A protein and the small-molecule ligand that binds it are described below.
Small molecule (SMILES): Nc1ncnc2c1ncn2[C@H]1C[C@H](O)[C@@H](CO[P](=O)(O)O[P](=O)(O)OP(=O)(O)O)O1

Binding-site contacts:
Ligand atom O3G contacts residue ARG267 of chain 1.G at 3.4 Å (salt-bridge).
Ligand atom N6 contacts residue TYR123 of chain 1.G at 3.5 Å (h-bond).
Ligand atom O3A contacts residue LYS157 of chain 1.G at 3.3 Å (salt-bridge).
Ligand atom O3' contacts residue ARG322 of chain 1.G at 2.9 Å (salt-bridge).
Ligand atom C5' contacts residue TRP159 of chain 1.G at 3.1 Å (hydrophobic).
Ligand atom C4 contacts residue PRO321 of chain 1.G at 3.6 Å (hydrophobic).
Ligand atom N6 contacts residue ASN124 of chain 1.G at 2.8 Å (h-bond).
Ligand atom O1G contacts residue ARG267 of chain 1.G at 2.7 Å.
Ligand atom O2A contacts residue THR158 of chain 1.G at 3.1 Å (h-bond).
Ligand atom PA contacts residue GLY156 of chain 1.G at 3.4 Å.
Ligand atom O1B contacts residue THR158 of chain 1.G at 3.4 Å (h-bond).
Ligand atom C8 contacts residue TYR304 of chain 1.G at 2.6 Å (hydrophobic).
Ligand atom O3A contacts residue GLY156 of chain 1.G at 2.6 Å (h-bond).
Ligand atom PG contacts residue ARG267 of chain 1.G at 3.7 Å.
Ligand atom O5' contacts residue GLY156 of chain 1.G at 2.8 Å.
Ligand atom O3B contacts residue GLY154 of chain 1.G at 3.0 Å (h-bond).
Ligand atom O5' contacts residue THR158 of chain 1.G at 3.5 Å (h-bond).
Ligand atom O5' contacts residue TRP159 of chain 1.G at 3.4 Å.
Ligand atom N7 contacts residue LEU300 of chain 1.G at 3.6 Å.
Ligand atom C8 contacts residue SER325 of chain 1.G at 2.5 Å.
Ligand atom N7 contacts residue TYR304 of chain 1.G at 2.8 Å (h-bond).
Ligand atom C5 contacts residue TRP159 of chain 1.G at 3.6 Å (hydrophobic).
Ligand atom PB contacts residue LYS157 of chain 1.G at 3.3 Å.
Ligand atom O3B contacts residue LYS157 of chain 1.G at 3.5 Å (salt-bridge).
Ligand atom N6 contacts residue VAL125 of chain 1.G at 2.3 Å (h-bond).
Ligand atom C2' contacts residue SER325 of chain 1.G at 2.9 Å.
Ligand atom C6 contacts residue ASN124 of chain 1.G at 3.6 Å.
Ligand atom N7 contacts residue SER325 of chain 1.G at 3.6 Å (h-bond).
Ligand atom C1' contacts residue SER325 of chain 1.G at 3.0 Å.
Ligand atom O2B contacts residue GLY156 of chain 1.G at 3.4 Å (h-bond).
Ligand atom O4' contacts residue PRO321 of chain 1.G at 3.6 Å.
Ligand atom O1A contacts residue GLY154 of chain 1.G at 3.5 Å.
Ligand atom N7 contacts residue TYR123 of chain 1.G at 3.6 Å.
Ligand atom N7 contacts residue TRP159 of chain 1.G at 3.5 Å.
Ligand atom O1A contacts residue ARG322 of chain 1.G at 3.4 Å (salt-bridge).
Ligand atom O3G contacts residue ASN246 of chain 1.G at 3.4 Å (h-bond).
Ligand atom C1' contacts residue PRO321 of chain 1.G at 3.5 Å (hydrophobic).
Ligand atom O2B contacts residue LYS157 of chain 1.G at 2.1 Å.
Ligand atom N3 contacts residue PRO321 of chain 1.G at 3.2 Å.
Ligand atom N9 contacts residue SER325 of chain 1.G at 3.0 Å (h-bond).

Sequence of chain 1.G:
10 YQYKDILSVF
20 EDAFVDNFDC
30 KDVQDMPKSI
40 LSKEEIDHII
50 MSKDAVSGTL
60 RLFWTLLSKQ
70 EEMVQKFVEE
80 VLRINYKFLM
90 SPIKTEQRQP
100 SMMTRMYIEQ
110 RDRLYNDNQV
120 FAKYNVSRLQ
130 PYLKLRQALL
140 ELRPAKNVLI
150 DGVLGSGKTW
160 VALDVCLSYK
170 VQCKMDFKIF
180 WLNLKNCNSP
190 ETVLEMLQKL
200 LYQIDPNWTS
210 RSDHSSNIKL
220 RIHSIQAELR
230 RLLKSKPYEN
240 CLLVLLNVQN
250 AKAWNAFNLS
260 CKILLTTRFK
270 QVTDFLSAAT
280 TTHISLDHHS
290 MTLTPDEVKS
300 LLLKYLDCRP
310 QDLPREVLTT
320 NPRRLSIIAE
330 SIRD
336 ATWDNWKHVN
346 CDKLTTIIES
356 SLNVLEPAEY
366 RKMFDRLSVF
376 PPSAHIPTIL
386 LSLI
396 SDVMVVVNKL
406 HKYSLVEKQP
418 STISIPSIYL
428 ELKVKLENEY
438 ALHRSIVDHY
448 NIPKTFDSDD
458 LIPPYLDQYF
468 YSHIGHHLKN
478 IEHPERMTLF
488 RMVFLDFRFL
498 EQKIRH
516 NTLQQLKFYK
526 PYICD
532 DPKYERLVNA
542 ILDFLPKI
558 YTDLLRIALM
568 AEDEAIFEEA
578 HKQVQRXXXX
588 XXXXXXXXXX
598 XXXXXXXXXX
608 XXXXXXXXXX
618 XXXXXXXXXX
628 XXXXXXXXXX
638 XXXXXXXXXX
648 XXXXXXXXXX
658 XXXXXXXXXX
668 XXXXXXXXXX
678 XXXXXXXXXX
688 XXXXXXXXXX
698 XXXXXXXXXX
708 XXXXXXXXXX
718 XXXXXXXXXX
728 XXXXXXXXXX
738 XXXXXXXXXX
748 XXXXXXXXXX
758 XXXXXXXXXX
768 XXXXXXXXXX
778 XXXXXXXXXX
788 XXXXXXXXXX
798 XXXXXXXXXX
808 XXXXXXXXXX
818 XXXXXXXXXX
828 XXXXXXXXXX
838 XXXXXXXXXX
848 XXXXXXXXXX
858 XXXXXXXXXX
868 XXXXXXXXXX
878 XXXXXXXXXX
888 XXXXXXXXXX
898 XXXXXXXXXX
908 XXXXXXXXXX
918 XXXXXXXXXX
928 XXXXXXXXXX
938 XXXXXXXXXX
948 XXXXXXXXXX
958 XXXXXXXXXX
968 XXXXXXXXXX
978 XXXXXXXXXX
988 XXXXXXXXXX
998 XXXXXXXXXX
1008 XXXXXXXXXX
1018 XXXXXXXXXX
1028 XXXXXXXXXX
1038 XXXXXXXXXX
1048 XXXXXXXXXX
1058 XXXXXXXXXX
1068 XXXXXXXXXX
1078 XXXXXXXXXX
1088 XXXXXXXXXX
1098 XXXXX